This protein binds this small molecule.
Small molecule (SMILES): CC(=O)N[C@@H]1[C@@H](O)[C@H](O)[C@@H](CO)O[C@H]1O

Binding-site contacts:
Ligand atom C2 contacts residue ASN410 of chain 1.K at 2.4 Å.
Ligand atom C8 contacts residue TRP409 of chain 1.K at 4.0 Å (hydrophobic).
Ligand atom C8 contacts residue ASN411 of chain 1.K at 3.5 Å.
Ligand atom N2 contacts residue ASN410 of chain 1.K at 2.8 Å (h-bond).
Ligand atom N2 contacts residue THR372 of chain 1.K at 4.5 Å.
Ligand atom C8 contacts residue LYS371 of chain 1.K at 3.7 Å.
Ligand atom O7 contacts residue ASN410 of chain 1.K at 3.1 Å (h-bond).
Ligand atom C7 contacts residue ASN411 of chain 1.K at 4.1 Å.
Ligand atom C3 contacts residue ASN410 of chain 1.K at 3.7 Å.
Ligand atom C7 contacts residue TRP409 of chain 1.K at 4.2 Å (hydrophobic).
Ligand atom C8 contacts residue ASN410 of chain 1.K at 3.9 Å.
Ligand atom N2 contacts residue ASN411 of chain 1.K at 4.4 Å.
Ligand atom C7 contacts residue ASN410 of chain 1.K at 3.2 Å.
Ligand atom O5 contacts residue ASN410 of chain 1.K at 2.4 Å (h-bond).
Ligand atom C8 contacts residue THR372 of chain 1.K at 3.9 Å.
Ligand atom C7 contacts residue THR372 of chain 1.K at 3.6 Å.
Ligand atom C5 contacts residue ASN410 of chain 1.K at 3.7 Å.
Ligand atom C1 contacts residue ASN410 of chain 1.K at 1.4 Å.
Ligand atom O7 contacts residue THR372 of chain 1.K at 3.0 Å (h-bond).
Ligand atom C4 contacts residue ASN410 of chain 1.K at 4.1 Å.
Ligand atom O7 contacts residue TRP409 of chain 1.K at 3.8 Å.

Sequence of chain 1.K:
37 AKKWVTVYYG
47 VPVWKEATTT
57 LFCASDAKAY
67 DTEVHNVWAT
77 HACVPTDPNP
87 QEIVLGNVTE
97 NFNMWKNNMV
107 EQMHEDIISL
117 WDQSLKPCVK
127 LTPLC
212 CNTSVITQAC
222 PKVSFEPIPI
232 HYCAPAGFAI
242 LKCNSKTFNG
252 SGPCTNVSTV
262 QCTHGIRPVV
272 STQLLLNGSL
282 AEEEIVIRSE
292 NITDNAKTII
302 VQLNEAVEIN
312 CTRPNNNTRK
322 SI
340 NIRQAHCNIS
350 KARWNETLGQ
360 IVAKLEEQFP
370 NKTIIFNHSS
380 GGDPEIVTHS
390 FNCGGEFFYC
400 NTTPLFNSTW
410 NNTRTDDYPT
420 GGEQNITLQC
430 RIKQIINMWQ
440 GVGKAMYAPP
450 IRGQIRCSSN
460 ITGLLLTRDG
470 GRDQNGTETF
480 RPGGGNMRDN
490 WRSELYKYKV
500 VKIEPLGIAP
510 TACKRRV